Binding-site contacts:
Ligand atom O contacts residue ARG25 of chain 1.A at 4.2 Å.
Ligand atom O contacts residue SER261 of chain 1.B at 4.2 Å.
Ligand atom NZ contacts residue ARG25 of chain 1.A at 4.0 Å.
Ligand atom CA contacts residue ARG232 of chain 1.B at 3.9 Å.
Ligand atom CB contacts residue ARG25 of chain 1.A at 3.6 Å.
Ligand atom C contacts residue PHE262 of chain 1.B at 4.5 Å (hydrophobic).
Ligand atom CA contacts residue ARG25 of chain 1.A at 4.5 Å.
Ligand atom O contacts residue VAL263 of chain 1.B at 4.2 Å.
Ligand atom CG contacts residue ARG25 of chain 1.A at 4.2 Å.
Ligand atom C contacts residue ARG232 of chain 1.B at 4.1 Å.
Ligand atom C contacts residue VAL263 of chain 1.B at 4.3 Å (hydrophobic).
Ligand atom NZ contacts residue ARG232 of chain 1.B at 4.0 Å.
Ligand atom O contacts residue ARG232 of chain 1.B at 3.7 Å.
Ligand atom CD contacts residue ARG232 of chain 1.B at 4.3 Å.
Ligand atom N contacts residue ARG25 of chain 1.A at 4.2 Å.
Ligand atom OXT contacts residue PHE262 of chain 1.B at 3.5 Å (h-bond).
Ligand atom CE contacts residue ARG25 of chain 1.A at 3.4 Å.
Ligand atom OXT contacts residue VAL263 of chain 1.B at 3.6 Å.
Ligand atom CG contacts residue SER26 of chain 1.A at 3.8 Å.

Sequence of chain 1.A:
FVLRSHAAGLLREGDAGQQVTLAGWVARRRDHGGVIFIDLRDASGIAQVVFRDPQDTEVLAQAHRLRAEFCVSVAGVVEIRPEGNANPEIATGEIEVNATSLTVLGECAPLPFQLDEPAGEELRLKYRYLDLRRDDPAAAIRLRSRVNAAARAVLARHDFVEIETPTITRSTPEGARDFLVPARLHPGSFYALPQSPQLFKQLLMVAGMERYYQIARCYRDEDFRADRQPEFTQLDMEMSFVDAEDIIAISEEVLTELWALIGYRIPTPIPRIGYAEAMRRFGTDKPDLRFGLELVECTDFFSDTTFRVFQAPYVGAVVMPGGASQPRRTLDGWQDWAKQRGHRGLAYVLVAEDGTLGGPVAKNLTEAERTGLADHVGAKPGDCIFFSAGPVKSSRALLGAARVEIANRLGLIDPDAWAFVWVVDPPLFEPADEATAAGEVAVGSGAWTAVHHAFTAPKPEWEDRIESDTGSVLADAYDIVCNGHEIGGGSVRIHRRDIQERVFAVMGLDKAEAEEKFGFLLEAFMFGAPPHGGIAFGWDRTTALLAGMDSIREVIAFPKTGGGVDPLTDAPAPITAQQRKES

Sequence of chain 1.B:
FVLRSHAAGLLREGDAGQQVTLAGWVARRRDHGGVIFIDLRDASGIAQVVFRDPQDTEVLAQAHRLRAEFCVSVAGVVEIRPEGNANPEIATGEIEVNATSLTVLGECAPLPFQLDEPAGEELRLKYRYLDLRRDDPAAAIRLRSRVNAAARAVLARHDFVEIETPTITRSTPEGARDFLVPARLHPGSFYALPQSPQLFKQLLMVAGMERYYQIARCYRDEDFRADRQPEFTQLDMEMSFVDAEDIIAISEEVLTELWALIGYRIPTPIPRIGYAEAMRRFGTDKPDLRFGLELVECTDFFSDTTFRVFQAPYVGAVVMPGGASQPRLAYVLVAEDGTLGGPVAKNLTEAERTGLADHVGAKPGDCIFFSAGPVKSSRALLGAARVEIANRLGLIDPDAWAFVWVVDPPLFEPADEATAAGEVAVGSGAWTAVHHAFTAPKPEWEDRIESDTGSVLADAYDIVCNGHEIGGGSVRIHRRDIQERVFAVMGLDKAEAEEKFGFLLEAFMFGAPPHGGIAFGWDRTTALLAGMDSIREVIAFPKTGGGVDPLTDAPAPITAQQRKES

The protein below binds the small molecule below.
Small molecule (SMILES): N[C@@H](CCCC[NH3+])C(=O)O